The small molecule below binds the protein below.
Small molecule (SMILES): CC(C)NC[C@H](O)c1ccc(O)c(O)c1

Sequence of chain 1.A:
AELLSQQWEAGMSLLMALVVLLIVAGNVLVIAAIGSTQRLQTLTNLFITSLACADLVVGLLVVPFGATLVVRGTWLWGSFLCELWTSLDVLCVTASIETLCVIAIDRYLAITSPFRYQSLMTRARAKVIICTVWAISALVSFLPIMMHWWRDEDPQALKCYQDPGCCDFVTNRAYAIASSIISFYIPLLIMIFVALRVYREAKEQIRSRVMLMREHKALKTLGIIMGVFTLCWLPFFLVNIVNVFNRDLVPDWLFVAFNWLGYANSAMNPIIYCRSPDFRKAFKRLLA

Binding-site contacts:
Ligand atom CAO contacts residue PHE249 of chain 1.A at 3.9 Å (hydrophobic).
Ligand atom CAL contacts residue VAL95 of chain 1.A at 3.9 Å (hydrophobic).
Ligand atom CAG contacts residue TYR275 of chain 1.A at 4.1 Å (hydrophobic).
Ligand atom CAJ contacts residue TRP87 of chain 1.A at 4.1 Å (hydrophobic).
Ligand atom CAI contacts residue TYR275 of chain 1.A at 3.6 Å (hydrophobic).
Ligand atom OAA contacts residue ASN271 of chain 1.A at 3.4 Å (h-bond).
Ligand atom OAB contacts residue TYR177 of chain 1.A at 4.1 Å.
Ligand atom CAL contacts residue PHE249 of chain 1.A at 4.1 Å (hydrophobic).
Ligand atom CAO contacts residue VAL92 of chain 1.A at 4.1 Å (hydrophobic).
Ligand atom OAC contacts residue SER181 of chain 1.A at 3.2 Å (h-bond).
Ligand atom CAJ contacts residue ASP91 of chain 1.A at 3.4 Å.
Ligand atom NAD contacts residue TYR275 of chain 1.A at 3.7 Å.
Ligand atom OAC contacts residue PHE249 of chain 1.A at 3.9 Å.
Ligand atom CAH contacts residue PHE248 of chain 1.A at 3.6 Å (hydrophobic).
Ligand atom CAF contacts residue ASN271 of chain 1.A at 3.9 Å.
Ligand atom CAG contacts residue ASP91 of chain 1.A at 3.5 Å.
Ligand atom OAB contacts residue ASN252 of chain 1.A at 3.8 Å.
Ligand atom CAI contacts residue ASN271 of chain 1.A at 3.2 Å.
Ligand atom NAD contacts residue ASP91 of chain 1.A at 2.7 Å (salt-bridge).
Ligand atom CAO contacts residue SER181 of chain 1.A at 4.1 Å.
Ligand atom CAL contacts residue VAL92 of chain 1.A at 4.1 Å (hydrophobic).
Ligand atom CAJ contacts residue PHE171 of chain 1.A at 4.0 Å (hydrophobic).
Ligand atom CAI contacts residue ASP91 of chain 1.A at 3.9 Å.
Ligand atom OAA contacts residue ASP91 of chain 1.A at 2.6 Å (salt-bridge).
Ligand atom OAA contacts residue TRP245 of chain 1.A at 4.0 Å.
Ligand atom CAN contacts residue VAL92 of chain 1.A at 4.0 Å (hydrophobic).
Ligand atom OAC contacts residue SER185 of chain 1.A at 3.3 Å (h-bond).
Ligand atom CAF contacts residue ASP91 of chain 1.A at 3.3 Å.
Ligand atom CAL contacts residue ASP91 of chain 1.A at 4.1 Å.
Ligand atom OAB contacts residue SER181 of chain 1.A at 3.2 Å (h-bond).
Ligand atom CAI contacts residue TRP87 of chain 1.A at 4.0 Å (hydrophobic).
Ligand atom CAG contacts residue ASN271 of chain 1.A at 3.5 Å.
Ligand atom CAE contacts residue ASN271 of chain 1.A at 3.7 Å.
Ligand atom CAM contacts residue SER181 of chain 1.A at 4.1 Å.
Ligand atom OAB contacts residue PHE171 of chain 1.A at 4.1 Å.
Ligand atom CAK contacts residue PHE248 of chain 1.A at 3.7 Å (hydrophobic).
Ligand atom CAN contacts residue PHE249 of chain 1.A at 3.7 Å (hydrophobic).
Ligand atom NAD contacts residue ASN271 of chain 1.A at 2.9 Å (h-bond).
Ligand atom CAE contacts residue PHE248 of chain 1.A at 3.7 Å (hydrophobic).
Ligand atom CAE contacts residue ASP91 of chain 1.A at 3.7 Å.